Sequence of chain 1.A:
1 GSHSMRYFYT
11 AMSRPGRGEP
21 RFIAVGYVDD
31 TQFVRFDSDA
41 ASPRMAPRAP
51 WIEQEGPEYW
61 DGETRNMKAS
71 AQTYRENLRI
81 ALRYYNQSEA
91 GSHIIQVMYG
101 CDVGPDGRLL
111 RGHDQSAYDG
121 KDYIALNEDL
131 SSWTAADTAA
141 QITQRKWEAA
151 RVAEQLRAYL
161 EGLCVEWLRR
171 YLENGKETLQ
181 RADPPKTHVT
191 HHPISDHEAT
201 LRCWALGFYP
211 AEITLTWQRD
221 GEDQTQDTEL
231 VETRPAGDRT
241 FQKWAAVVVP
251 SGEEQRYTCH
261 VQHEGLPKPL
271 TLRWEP

A small-molecule ligand and the protein it binds are described below.
Small molecule (SMILES): CC(C)C[C@H](N)C(=O)N[C@H](C(=O)N[C@H](C(=O)N[C@@H](CCC(N)=O)C(=O)N[C@H](C(=O)N[C@@H](C)C(=O)N[C@@H](CCCN=C(N)N)C(=O)N[C@H](C(=O)N[C@@H](CC1=CN=C2C=CC=CC12)C(=O)O)C(C)C)C(C)C)C(C)C)[C@@H](C)O

Binding-site contacts:
Ligand atom CG contacts residue ASN77 of chain 1.A at 3.6 Å.
Ligand atom O contacts residue ASN66 of chain 1.A at 2.9 Å (h-bond).
Ligand atom OXT contacts residue THR143 of chain 1.A at 2.6 Å (h-bond).
Ligand atom CD1 contacts residue GLU63 of chain 1.A at 3.3 Å.
Ligand atom CG2 contacts residue TYR7 of chain 1.A at 3.4 Å (hydrophobic).
Ligand atom CE3 contacts residue TYR123 of chain 1.A at 3.5 Å (hydrophobic).
Ligand atom NE contacts residue TRP147 of chain 1.A at 3.5 Å.
Ligand atom CA contacts residue TYR99 of chain 1.A at 3.4 Å (hydrophobic).
Ligand atom O contacts residue TYR84 of chain 1.A at 3.4 Å (h-bond).
Ligand atom CG2 contacts residue TYR159 of chain 1.A at 3.5 Å (hydrophobic).
Ligand atom CB contacts residue GLU63 of chain 1.A at 3.5 Å.
Ligand atom CB contacts residue TYR99 of chain 1.A at 3.4 Å (hydrophobic).
Ligand atom N contacts residue TYR7 of chain 1.A at 2.8 Å (h-bond).
Ligand atom O contacts residue TRP147 of chain 1.A at 2.9 Å (h-bond).
Ligand atom OG1 contacts residue ASN66 of chain 1.A at 2.9 Å (h-bond).
Ligand atom CA contacts residue TYR7 of chain 1.A at 3.4 Å (hydrophobic).
Ligand atom N contacts residue TYR171 of chain 1.A at 2.8 Å (h-bond).
Ligand atom O contacts residue TYR159 of chain 1.A at 2.7 Å (h-bond).
Ligand atom N contacts residue TYR99 of chain 1.A at 3.1 Å (h-bond).
Ligand atom NH1 contacts residue ASP114 of chain 1.A at 3.1 Å (salt-bridge).
Ligand atom C contacts residue TYR7 of chain 1.A at 3.4 Å (hydrophobic).
Ligand atom C contacts residue TYR84 of chain 1.A at 3.4 Å (hydrophobic).
Ligand atom N contacts residue GLU63 of chain 1.A at 3.0 Å (salt-bridge).
Ligand atom O contacts residue ILE80 of chain 1.A at 3.5 Å.
Ligand atom C contacts residue THR143 of chain 1.A at 3.5 Å.
Ligand atom OG1 contacts residue GLU63 of chain 1.A at 2.7 Å (salt-bridge).
Ligand atom CZ2 contacts residue ILE95 of chain 1.A at 3.5 Å (hydrophobic).
Ligand atom CD1 contacts residue ASN77 of chain 1.A at 3.3 Å.
Ligand atom OXT contacts residue TYR84 of chain 1.A at 2.7 Å (h-bond).
Ligand atom CG2 contacts residue GLU63 of chain 1.A at 3.5 Å.
Ligand atom N contacts residue ASN77 of chain 1.A at 2.8 Å (h-bond).
Ligand atom NH2 contacts residue ASP114 of chain 1.A at 2.6 Å (salt-bridge).
Ligand atom CA contacts residue ASN77 of chain 1.A at 3.5 Å.
Ligand atom O contacts residue LYS146 of chain 1.A at 2.6 Å (salt-bridge).
Ligand atom NH2 contacts residue TRP147 of chain 1.A at 3.2 Å.
Ligand atom CB contacts residue ASN66 of chain 1.A at 3.5 Å.
Ligand atom CH2 contacts residue TYR123 of chain 1.A at 3.6 Å (hydrophobic).
Ligand atom O contacts residue ASN77 of chain 1.A at 3.0 Å (h-bond).
Ligand atom CG2 contacts residue TYR99 of chain 1.A at 3.5 Å (hydrophobic).
Ligand atom NE1 contacts residue ASN77 of chain 1.A at 3.6 Å (h-bond).